Sequence of chain 1.D:
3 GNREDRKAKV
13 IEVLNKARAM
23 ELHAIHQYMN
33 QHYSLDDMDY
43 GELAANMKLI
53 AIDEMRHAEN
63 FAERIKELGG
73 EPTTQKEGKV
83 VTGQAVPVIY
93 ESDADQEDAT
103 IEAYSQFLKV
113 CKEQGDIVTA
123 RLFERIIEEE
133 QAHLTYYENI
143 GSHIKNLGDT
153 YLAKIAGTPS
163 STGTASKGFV

Sequence of chain 1.C:
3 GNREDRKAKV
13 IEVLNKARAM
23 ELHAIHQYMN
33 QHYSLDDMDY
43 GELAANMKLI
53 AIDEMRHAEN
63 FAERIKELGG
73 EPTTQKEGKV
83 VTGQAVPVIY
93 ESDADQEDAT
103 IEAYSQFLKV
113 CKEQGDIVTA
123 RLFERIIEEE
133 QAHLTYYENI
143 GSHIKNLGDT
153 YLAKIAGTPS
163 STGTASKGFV

Binding-site contacts:
Ligand atom FE contacts residue MET57 of chain 1.D at 2.4 Å.
Ligand atom CGC contacts residue SER168 of chain 1.D at 1.4 Å.
Ligand atom CBC contacts residue SER168 of chain 1.C at 2.8 Å.
Ligand atom O1C contacts residue SER168 of chain 1.D at 2.3 Å.
Ligand atom C4D contacts residue MET57 of chain 1.D at 3.4 Å (hydrophobic).
Ligand atom ND contacts residue MET57 of chain 1.D at 3.1 Å (h-bond).
Ligand atom ND contacts residue MET57 of chain 1.C at 3.1 Å.
Ligand atom O2A contacts residue ARG20 of chain 1.C at 2.9 Å (salt-bridge).
Ligand atom C4A contacts residue MET57 of chain 1.D at 3.4 Å (hydrophobic).
Ligand atom NB contacts residue MET57 of chain 1.D at 3.1 Å (h-bond).
Ligand atom C1D contacts residue MET57 of chain 1.D at 3.3 Å (hydrophobic).
Ligand atom CHB contacts residue MET57 of chain 1.D at 3.4 Å (hydrophobic).
Ligand atom CGC contacts residue SER168 of chain 1.C at 3.3 Å.
Ligand atom O1C contacts residue LYS169 of chain 1.D at 3.3 Å (salt-bridge).
Ligand atom CBB contacts residue SER168 of chain 1.D at 2.8 Å.
Ligand atom O1A contacts residue ARG20 of chain 1.C at 2.9 Å (salt-bridge).
Ligand atom NA contacts residue MET57 of chain 1.C at 3.2 Å (h-bond).
Ligand atom NA contacts residue MET57 of chain 1.D at 3.1 Å (h-bond).
Ligand atom O1D contacts residue ARG20 of chain 1.D at 3.0 Å (salt-bridge).
Ligand atom NC contacts residue MET57 of chain 1.D at 2.9 Å (h-bond).
Ligand atom O2D contacts residue ARG20 of chain 1.D at 2.9 Å (salt-bridge).
Ligand atom C1B contacts residue MET57 of chain 1.D at 3.4 Å (hydrophobic).
Ligand atom CMB contacts residue GLU61 of chain 1.C at 3.3 Å.
Ligand atom NC contacts residue MET57 of chain 1.C at 3.1 Å (h-bond).
Ligand atom CGD contacts residue ARG20 of chain 1.D at 3.4 Å.
Ligand atom C1B contacts residue MET57 of chain 1.C at 3.4 Å (hydrophobic).
Ligand atom O1A contacts residue TYR35 of chain 1.D at 2.3 Å (h-bond).
Ligand atom NB contacts residue MET57 of chain 1.C at 3.0 Å (h-bond).
Ligand atom CBC contacts residue SER168 of chain 1.D at 2.5 Å.
Ligand atom O1B contacts residue LYS50 of chain 1.D at 2.6 Å (salt-bridge).
Ligand atom CAC contacts residue SER168 of chain 1.C at 2.8 Å.
Ligand atom O2D contacts residue TYR35 of chain 1.C at 2.6 Å (h-bond).
Ligand atom CGB contacts residue SER168 of chain 1.D at 2.8 Å.
Ligand atom CGA contacts residue TYR35 of chain 1.D at 3.2 Å (hydrophobic).
Ligand atom O2C contacts residue SER168 of chain 1.D at 0.5 Å.
Ligand atom FE contacts residue MET57 of chain 1.C at 2.4 Å.
Ligand atom O1C contacts residue SER168 of chain 1.C at 2.9 Å (h-bond).
Ligand atom O2C contacts residue LYS169 of chain 1.D at 3.3 Å (salt-bridge).
Ligand atom CMD contacts residue MET57 of chain 1.D at 3.3 Å (hydrophobic).
Ligand atom O2B contacts residue SER168 of chain 1.D at 2.5 Å (h-bond).

The protein below binds the small molecule below.
Small molecule (SMILES): CC1=C(CCC(=O)O)C2=Cc3c(CCC(=O)O)c(C)c4n3[Fe@]35n6c(c(C)c(CCC(=O)O)c6=CC1=[N+]23)=CC1=[N+]5C(=C4)C(C)=C1CCC(=O)O